Sequence of chain 1.B:
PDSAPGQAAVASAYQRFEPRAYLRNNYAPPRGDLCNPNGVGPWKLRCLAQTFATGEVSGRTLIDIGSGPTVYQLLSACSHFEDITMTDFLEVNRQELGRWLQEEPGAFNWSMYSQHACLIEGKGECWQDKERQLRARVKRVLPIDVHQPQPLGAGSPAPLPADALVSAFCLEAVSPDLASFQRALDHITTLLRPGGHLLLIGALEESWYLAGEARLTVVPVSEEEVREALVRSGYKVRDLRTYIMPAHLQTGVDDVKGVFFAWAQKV

Binding-site contacts:
Ligand atom O2 contacts residue LYS57 of chain 1.B at 3.3 Å (salt-bridge).
Ligand atom C8 contacts residue PHE182 of chain 1.B at 4.0 Å (hydrophobic).
Ligand atom O1 contacts residue LYS57 of chain 1.B at 2.6 Å (salt-bridge).
Ligand atom C1 contacts residue ARG44 of chain 1.B at 4.0 Å.
Ligand atom O2 contacts residue PHE182 of chain 1.B at 3.7 Å.
Ligand atom C7 contacts residue ARG44 of chain 1.B at 3.6 Å.
Ligand atom C4 contacts residue TYR35 of chain 1.B at 3.5 Å (hydrophobic).
Ligand atom C8 contacts residue ASP267 of chain 1.B at 3.9 Å.
Ligand atom C7 contacts residue ASN39 of chain 1.B at 3.5 Å.
Ligand atom N contacts residue VAL53 of chain 1.B at 3.6 Å.
Ligand atom C3 contacts residue ASN39 of chain 1.B at 4.0 Å.
Ligand atom C5 contacts residue PHE182 of chain 1.B at 3.6 Å (hydrophobic).
Ligand atom C1 contacts residue VAL269 of chain 1.B at 3.4 Å (hydrophobic).
Ligand atom N contacts residue MET258 of chain 1.B at 3.4 Å.
Ligand atom O1 contacts residue TYR40 of chain 1.B at 3.8 Å.
Ligand atom C8 contacts residue ASN39 of chain 1.B at 3.4 Å.
Ligand atom N contacts residue ARG44 of chain 1.B at 3.3 Å.
Ligand atom C6 contacts residue ASN39 of chain 1.B at 3.7 Å.
Ligand atom C9 contacts residue PHE182 of chain 1.B at 3.8 Å (hydrophobic).
Ligand atom C4 contacts residue ASN39 of chain 1.B at 3.6 Å.
Ligand atom N1 contacts residue TYR222 of chain 1.B at 3.9 Å.
Ligand atom S contacts residue LYS57 of chain 1.B at 3.4 Å (salt-bridge).
Ligand atom N1 contacts residue GLU219 of chain 1.B at 2.8 Å (salt-bridge).
Ligand atom C2 contacts residue GLU219 of chain 1.B at 3.1 Å.
Ligand atom N1 contacts residue VAL269 of chain 1.B at 3.9 Å.
Ligand atom C5 contacts residue TYR40 of chain 1.B at 3.2 Å (hydrophobic).
Ligand atom C6 contacts residue PHE182 of chain 1.B at 3.7 Å (hydrophobic).
Ligand atom O2 contacts residue VAL272 of chain 1.B at 3.9 Å.
Ligand atom O1 contacts residue ASN39 of chain 1.B at 3.4 Å (h-bond).
Ligand atom C3 contacts residue TYR35 of chain 1.B at 3.7 Å (hydrophobic).
Ligand atom O2 contacts residue VAL53 of chain 1.B at 3.1 Å.
Ligand atom C1 contacts residue GLU219 of chain 1.B at 3.4 Å.
Ligand atom C1 contacts residue ASP267 of chain 1.B at 2.9 Å.
Ligand atom C5 contacts residue ASN39 of chain 1.B at 3.7 Å.
Ligand atom N1 contacts residue ASP267 of chain 1.B at 3.2 Å (salt-bridge).
Ligand atom C4 contacts residue TYR40 of chain 1.B at 3.6 Å (hydrophobic).
Ligand atom C7 contacts residue PHE182 of chain 1.B at 4.0 Å (hydrophobic).
Ligand atom C9 contacts residue ASN39 of chain 1.B at 3.5 Å.
Ligand atom C8 contacts residue ARG44 of chain 1.B at 4.0 Å.
Ligand atom C4 contacts residue PHE182 of chain 1.B at 3.8 Å (hydrophobic).

A small-molecule ligand and the protein it binds are described below.
Small molecule (SMILES): NS(=O)(=O)c1ccc2c(c1)CNCC2